Binding-site contacts:
Ligand atom O1 contacts residue HIS328 of chain 1.A at 3.8 Å.
Ligand atom O4 contacts residue ZN1 of chain 1.K at 2.5 Å.
Ligand atom C10 contacts residue SER405 of chain 1.A at 3.6 Å.
Ligand atom C9 contacts residue ALA150 of chain 1.A at 3.7 Å (hydrophobic).
Ligand atom C14 contacts residue HIS324 of chain 1.A at 3.9 Å.
Ligand atom C8 contacts residue PHE408 of chain 1.A at 3.6 Å (hydrophobic).
Ligand atom O3 contacts residue GLN149 of chain 1.A at 3.1 Å (h-bond).
Ligand atom O4 contacts residue GLU325 of chain 1.A at 2.7 Å (salt-bridge).
Ligand atom C13 contacts residue ALA289 of chain 1.A at 3.5 Å (hydrophobic).
Ligand atom O3 contacts residue TYR413 of chain 1.A at 3.5 Å (h-bond).
Ligand atom C4 contacts residue ALA289 of chain 1.A at 3.2 Å (hydrophobic).
Ligand atom N2 contacts residue ALA287 of chain 1.A at 3.6 Å.
Ligand atom C11 contacts residue SER405 of chain 1.A at 3.5 Å.
Ligand atom O1 contacts residue GLU347 of chain 1.A at 2.9 Å (salt-bridge).
Ligand atom C11 contacts residue SER831 of chain 1.A at 3.7 Å.
Ligand atom C4 contacts residue GLU325 of chain 1.A at 3.9 Å.
Ligand atom C12 contacts residue SER831 of chain 1.A at 3.9 Å.
Ligand atom O1 contacts residue TYR413 of chain 1.A at 2.6 Å (h-bond).
Ligand atom C5 contacts residue HIS324 of chain 1.A at 3.5 Å.
Ligand atom O4 contacts residue HIS328 of chain 1.A at 3.4 Å (h-bond).
Ligand atom C5 contacts residue TYR413 of chain 1.A at 3.7 Å (hydrophobic).
Ligand atom C5 contacts residue ZN1 of chain 1.K at 2.6 Å.
Ligand atom C10 contacts residue GLY830 of chain 1.A at 3.6 Å.
Ligand atom C6 contacts residue PHE408 of chain 1.A at 3.7 Å (hydrophobic).
Ligand atom C13 contacts residue GLU325 of chain 1.A at 3.5 Å.
Ligand atom C1 contacts residue PHE408 of chain 1.A at 3.8 Å (hydrophobic).
Ligand atom O1 contacts residue ZN1 of chain 1.K at 2.0 Å.
Ligand atom C3 contacts residue TYR413 of chain 1.A at 3.2 Å (hydrophobic).
Ligand atom O4 contacts residue GLU291 of chain 1.A at 3.3 Å (salt-bridge).
Ligand atom C2 contacts residue PHE408 of chain 1.A at 3.8 Å (hydrophobic).
Ligand atom N1 contacts residue ALA289 of chain 1.A at 3.9 Å.
Ligand atom O1 contacts residue HIS324 of chain 1.A at 3.2 Å (h-bond).
Ligand atom C16 contacts residue TYR413 of chain 1.A at 3.7 Å (hydrophobic).
Ligand atom C9 contacts residue GLN149 of chain 1.A at 3.9 Å.
Ligand atom C11 contacts residue GLY830 of chain 1.A at 3.6 Å.
Ligand atom C5 contacts residue GLU325 of chain 1.A at 3.6 Å.
Ligand atom O4 contacts residue HIS324 of chain 1.A at 3.2 Å (h-bond).
Ligand atom C2 contacts residue TYR413 of chain 1.A at 3.3 Å (hydrophobic).
Ligand atom N1 contacts residue TYR413 of chain 1.A at 3.5 Å (h-bond).
Ligand atom C14 contacts residue GLU325 of chain 1.A at 3.9 Å.

Sequence of chain 1.A:
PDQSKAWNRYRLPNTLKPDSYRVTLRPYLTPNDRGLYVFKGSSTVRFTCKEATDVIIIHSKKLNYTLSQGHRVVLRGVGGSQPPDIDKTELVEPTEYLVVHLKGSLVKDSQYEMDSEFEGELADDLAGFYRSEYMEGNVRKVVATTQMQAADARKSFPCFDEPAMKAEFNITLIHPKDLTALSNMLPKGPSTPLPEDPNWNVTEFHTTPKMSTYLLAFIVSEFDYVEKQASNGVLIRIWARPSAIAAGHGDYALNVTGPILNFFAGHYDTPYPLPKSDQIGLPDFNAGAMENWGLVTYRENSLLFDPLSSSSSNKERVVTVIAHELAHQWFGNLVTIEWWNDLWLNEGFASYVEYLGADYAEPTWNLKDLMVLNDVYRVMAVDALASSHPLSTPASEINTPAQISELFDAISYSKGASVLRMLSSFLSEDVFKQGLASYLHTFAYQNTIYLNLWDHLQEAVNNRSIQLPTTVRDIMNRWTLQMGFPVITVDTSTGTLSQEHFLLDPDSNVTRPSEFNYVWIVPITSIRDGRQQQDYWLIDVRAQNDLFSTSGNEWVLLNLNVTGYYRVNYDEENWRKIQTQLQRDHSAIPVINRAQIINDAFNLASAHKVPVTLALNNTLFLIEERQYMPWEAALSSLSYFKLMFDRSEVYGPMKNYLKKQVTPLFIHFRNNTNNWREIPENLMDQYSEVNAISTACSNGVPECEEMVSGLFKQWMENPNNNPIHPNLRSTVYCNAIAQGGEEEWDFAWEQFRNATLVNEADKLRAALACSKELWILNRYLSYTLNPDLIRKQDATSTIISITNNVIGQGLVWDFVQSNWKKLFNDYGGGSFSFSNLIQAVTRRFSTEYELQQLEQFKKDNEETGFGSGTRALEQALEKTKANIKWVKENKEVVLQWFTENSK

This small molecule binds to this protein.
Small molecule (SMILES): CC(C)C[C@H](NC(=O)[C@@H](O)[C@H](N)Cc1ccccc1)C(=O)O